Binding-site contacts:
Ligand atom C12 contacts residue GLY74 of chain 1.A at 3.1 Å.
Ligand atom C39 contacts residue TYR85 of chain 1.A at 3.8 Å (hydrophobic).
Ligand atom C03 contacts residue CYS26 of chain 1.A at 3.1 Å (hydrophobic).
Ligand atom C01 contacts residue CYS26 of chain 1.A at 1.8 Å (hydrophobic).
Ligand atom C06 contacts residue ALA73 of chain 1.A at 3.5 Å (hydrophobic).
Ligand atom CL36 contacts residue MET86 of chain 1.A at 3.2 Å.
Ligand atom O04 contacts residue CYS26 of chain 1.A at 3.7 Å.
Ligand atom C40 contacts residue TYR110 of chain 1.A at 3.8 Å (hydrophobic).
Ligand atom N05 contacts residue CYS26 of chain 1.A at 3.3 Å (h-bond).
Ligand atom C25 contacts residue HIS109 of chain 1.A at 3.5 Å.
Ligand atom C02 contacts residue PRO48 of chain 1.A at 3.5 Å (hydrophobic).
Ligand atom N13 contacts residue ARG82 of chain 1.A at 3.4 Å (salt-bridge).
Ligand atom C22 contacts residue GLN113 of chain 1.A at 3.7 Å.
Ligand atom C39 contacts residue THR72 of chain 1.A at 3.6 Å.
Ligand atom CL36 contacts residue ILE114 of chain 1.A at 3.4 Å.
Ligand atom C35 contacts residue TYR110 of chain 1.A at 3.5 Å (hydrophobic).
Ligand atom C32 contacts residue TYR110 of chain 1.A at 3.8 Å (hydrophobic).
Ligand atom N09 contacts residue GLY74 of chain 1.A at 2.6 Å (h-bond).
Ligand atom C06 contacts residue GLN75 of chain 1.A at 3.7 Å.
Ligand atom C02 contacts residue CYS26 of chain 1.A at 2.8 Å (hydrophobic).
Ligand atom CL36 contacts residue VAL23 of chain 1.A at 3.8 Å.
Ligand atom C03 contacts residue ALA73 of chain 1.A at 3.5 Å (hydrophobic).
Ligand atom C12 contacts residue ARG82 of chain 1.A at 3.4 Å.
Ligand atom C02 contacts residue ALA73 of chain 1.A at 3.6 Å (hydrophobic).
Ligand atom C29 contacts residue ASP106 of chain 1.A at 3.5 Å.
Ligand atom C31 contacts residue HIS109 of chain 1.A at 3.5 Å.
Ligand atom O04 contacts residue LYS30 of chain 1.A at 2.8 Å (salt-bridge).
Ligand atom C27 contacts residue HIS109 of chain 1.A at 3.7 Å.
Ligand atom O04 contacts residue GDP1 of chain 1.E at 3.7 Å.
Ligand atom O11 contacts residue TYR110 of chain 1.A at 2.8 Å (h-bond).
Ligand atom O20 contacts residue GLN113 of chain 1.A at 3.7 Å.
Ligand atom C24 contacts residue HIS109 of chain 1.A at 3.3 Å.
Ligand atom C08 contacts residue GLY24 of chain 1.A at 3.4 Å.
Ligand atom C34 contacts residue TYR110 of chain 1.A at 3.6 Å (hydrophobic).
Ligand atom C10 contacts residue GLY74 of chain 1.A at 3.3 Å.
Ligand atom C37 contacts residue VAL23 of chain 1.A at 3.6 Å (hydrophobic).
Ligand atom C14 contacts residue ARG82 of chain 1.A at 3.5 Å.
Ligand atom N05 contacts residue ALA73 of chain 1.A at 3.4 Å (h-bond).
Ligand atom C06 contacts residue CYS26 of chain 1.A at 3.5 Å (hydrophobic).
Ligand atom C22 contacts residue HIS109 of chain 1.A at 3.8 Å.

Sequence of chain 1.A:
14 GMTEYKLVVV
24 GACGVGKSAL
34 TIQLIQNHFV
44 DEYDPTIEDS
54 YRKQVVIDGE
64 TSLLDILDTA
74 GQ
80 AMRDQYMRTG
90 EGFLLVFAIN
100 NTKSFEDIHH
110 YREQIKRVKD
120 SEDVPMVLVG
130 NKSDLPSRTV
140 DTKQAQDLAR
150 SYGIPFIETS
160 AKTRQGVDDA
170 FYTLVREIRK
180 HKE

The protein below binds the small molecule below.
Small molecule (SMILES): CCC(=O)N1CC(NC(=O)Cn2c(C3CC3)c(C(=O)N3CCc4c(cccc4OC)C3)c3cc(Cl)cc(C)c32)C1